Sequence of chain 1.B:
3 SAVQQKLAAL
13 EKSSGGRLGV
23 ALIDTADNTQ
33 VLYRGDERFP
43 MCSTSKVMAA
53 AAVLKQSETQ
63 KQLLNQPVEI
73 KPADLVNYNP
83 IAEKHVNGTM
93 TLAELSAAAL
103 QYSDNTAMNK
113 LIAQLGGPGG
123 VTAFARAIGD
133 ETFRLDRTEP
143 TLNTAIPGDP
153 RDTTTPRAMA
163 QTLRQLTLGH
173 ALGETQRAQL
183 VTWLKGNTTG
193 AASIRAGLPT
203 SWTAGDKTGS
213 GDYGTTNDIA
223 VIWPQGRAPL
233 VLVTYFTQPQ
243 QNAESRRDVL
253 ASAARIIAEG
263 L

The protein below binds the small molecule below.
Small molecule (SMILES): O=C(Nc1cccc(-c2nnn[nH]2)c1)c1cccc(C(F)(F)F)c1

Binding-site contacts:
Ligand atom N17 contacts residue DN61 of chain 1.N at 3.2 Å.
Ligand atom C10 contacts residue DN61 of chain 1.N at 4.1 Å.
Ligand atom N9 contacts residue DN61 of chain 1.N at 4.0 Å.
Ligand atom C2 contacts residue GLN64 of chain 1.B at 4.2 Å.
Ligand atom C12 contacts residue DN61 of chain 1.N at 4.1 Å.
Ligand atom C16 contacts residue DN61 of chain 1.N at 3.9 Å.
Ligand atom N20 contacts residue DN61 of chain 1.N at 4.4 Å.
Ligand atom C3 contacts residue DN61 of chain 1.N at 4.0 Å.
Ligand atom C15 contacts residue DN61 of chain 1.N at 4.0 Å.
Ligand atom N18 contacts residue DN61 of chain 1.N at 3.7 Å.
Ligand atom N19 contacts residue DN61 of chain 1.N at 4.3 Å.
Ligand atom C11 contacts residue DN61 of chain 1.N at 3.7 Å.